Binding-site contacts:
Ligand atom O7 contacts residue ASN153 of chain 21.E at 3.3 Å (h-bond).
Ligand atom C6 contacts residue HIS158 of chain 21.E at 4.0 Å.
Ligand atom C5 contacts residue HIS149 of chain 21.E at 4.4 Å.
Ligand atom C2 contacts residue HIS149 of chain 21.E at 3.7 Å.
Ligand atom C1 contacts residue ASN153 of chain 21.E at 1.4 Å.
Ligand atom O6 contacts residue ASN153 of chain 21.E at 4.5 Å.
Ligand atom O6 contacts residue HIS149 of chain 21.E at 3.0 Å (h-bond).
Ligand atom C5 contacts residue ASN153 of chain 21.E at 3.6 Å.
Ligand atom O5 contacts residue HIS149 of chain 21.E at 3.5 Å (h-bond).
Ligand atom C6 contacts residue HIS149 of chain 21.E at 4.2 Å.
Ligand atom C1 contacts residue THR155 of chain 21.E at 4.0 Å.
Ligand atom O5 contacts residue THR155 of chain 21.E at 4.3 Å.
Ligand atom O6 contacts residue GLY156 of chain 21.E at 4.5 Å.
Ligand atom O5 contacts residue ASN153 of chain 21.E at 2.3 Å (h-bond).
Ligand atom C5 contacts residue HIS158 of chain 21.E at 4.2 Å.
Ligand atom O5 contacts residue HIS158 of chain 21.E at 3.1 Å (h-bond).
Ligand atom C8 contacts residue GLY102 of chain 21.C at 3.3 Å.
Ligand atom C4 contacts residue ASN153 of chain 21.E at 4.2 Å.
Ligand atom C7 contacts residue HIS149 of chain 21.E at 4.5 Å.
Ligand atom C4 contacts residue HIS149 of chain 21.E at 4.4 Å.
Ligand atom C2 contacts residue ASN153 of chain 21.E at 2.4 Å.
Ligand atom O3 contacts residue HIS149 of chain 21.E at 4.2 Å.
Ligand atom C1 contacts residue HIS149 of chain 21.E at 3.6 Å.
Ligand atom C7 contacts residue ASN153 of chain 21.E at 3.3 Å.
Ligand atom O7 contacts residue HIS149 of chain 21.E at 3.6 Å.
Ligand atom C3 contacts residue HIS149 of chain 21.E at 4.5 Å.
Ligand atom N2 contacts residue ASN153 of chain 21.E at 2.9 Å (h-bond).
Ligand atom C3 contacts residue ASN153 of chain 21.E at 3.8 Å.
Ligand atom O6 contacts residue HIS158 of chain 21.E at 2.8 Å (h-bond).
Ligand atom C8 contacts residue ASN153 of chain 21.E at 4.0 Å.
Ligand atom C1 contacts residue HIS158 of chain 21.E at 3.9 Å.

Sequence of chain 21.C:
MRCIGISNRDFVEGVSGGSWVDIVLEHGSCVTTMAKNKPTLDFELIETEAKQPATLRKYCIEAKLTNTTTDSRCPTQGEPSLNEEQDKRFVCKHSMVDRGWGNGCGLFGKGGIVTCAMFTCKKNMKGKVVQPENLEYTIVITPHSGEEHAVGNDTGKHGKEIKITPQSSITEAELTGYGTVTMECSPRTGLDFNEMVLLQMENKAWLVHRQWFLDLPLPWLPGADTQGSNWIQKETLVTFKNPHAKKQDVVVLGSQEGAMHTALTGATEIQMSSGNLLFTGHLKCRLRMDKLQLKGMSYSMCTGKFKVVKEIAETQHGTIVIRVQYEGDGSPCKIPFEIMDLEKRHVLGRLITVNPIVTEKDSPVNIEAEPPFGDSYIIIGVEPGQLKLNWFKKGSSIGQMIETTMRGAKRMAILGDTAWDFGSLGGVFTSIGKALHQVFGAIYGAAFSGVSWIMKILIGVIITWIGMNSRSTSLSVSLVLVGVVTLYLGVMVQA

A small-molecule ligand and the protein it binds are described below.
Small molecule (SMILES): CC(=O)N[C@H]1[C@H](O[C@H]2[C@H](O)[C@@H](NC(C)=O)CO[C@@H]2CO)O[C@H](CO)[C@@H](O)[C@@H]1O

Sequence of chain 21.E:
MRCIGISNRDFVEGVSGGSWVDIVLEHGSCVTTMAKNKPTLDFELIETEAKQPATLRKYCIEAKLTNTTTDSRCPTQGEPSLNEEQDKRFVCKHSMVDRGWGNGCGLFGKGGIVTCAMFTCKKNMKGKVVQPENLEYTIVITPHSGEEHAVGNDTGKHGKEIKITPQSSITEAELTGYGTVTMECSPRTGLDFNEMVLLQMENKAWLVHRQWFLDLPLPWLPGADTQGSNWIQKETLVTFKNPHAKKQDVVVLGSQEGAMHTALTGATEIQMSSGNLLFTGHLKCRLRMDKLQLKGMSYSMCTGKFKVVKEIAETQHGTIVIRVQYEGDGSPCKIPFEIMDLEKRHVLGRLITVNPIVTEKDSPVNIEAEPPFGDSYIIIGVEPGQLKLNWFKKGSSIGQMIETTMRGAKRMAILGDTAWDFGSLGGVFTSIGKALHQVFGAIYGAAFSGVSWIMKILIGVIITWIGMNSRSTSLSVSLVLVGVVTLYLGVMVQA